Binding-site contacts:
Ligand atom C19 contacts residue BCN1 of chain 1.BA at 3.8 Å.
Ligand atom N2 contacts residue GLU362 of chain 1.B at 3.1 Å (salt-bridge).
Ligand atom S2 contacts residue HIS365 of chain 1.B at 3.2 Å (h-bond).
Ligand atom N2 contacts residue HIS331 of chain 1.B at 3.7 Å.
Ligand atom C16 contacts residue SER333 of chain 1.B at 3.8 Å.
Ligand atom C8 contacts residue TYR498 of chain 1.B at 3.8 Å (hydrophobic).
Ligand atom O2 contacts residue TYR498 of chain 1.B at 2.7 Å (h-bond).
Ligand atom C8 contacts residue PHE435 of chain 1.B at 3.7 Å (hydrophobic).
Ligand atom O2 contacts residue LYS489 of chain 1.B at 2.9 Å (salt-bridge).
Ligand atom C3 contacts residue GLU362 of chain 1.B at 3.7 Å.
Ligand atom C10 contacts residue GLN259 of chain 1.B at 3.3 Å.
Ligand atom N1 contacts residue TYR501 of chain 1.B at 3.8 Å.
Ligand atom C11 contacts residue ALA332 of chain 1.B at 3.6 Å (hydrophobic).
Ligand atom C12 contacts residue ZN1 of chain 1.T at 3.4 Å.
Ligand atom O3 contacts residue TYR501 of chain 1.B at 3.6 Å (h-bond).
Ligand atom O2 contacts residue HIS491 of chain 1.B at 3.4 Å.
Ligand atom C4 contacts residue GLU362 of chain 1.B at 3.8 Å.
Ligand atom O3 contacts residue HIS331 of chain 1.B at 2.8 Å (h-bond).
Ligand atom O4 contacts residue ZN1 of chain 1.T at 2.5 Å.
Ligand atom O4 contacts residue HIS361 of chain 1.B at 3.4 Å (h-bond).
Ligand atom C11 contacts residue ZN1 of chain 1.T at 3.1 Å.
Ligand atom C11 contacts residue TYR501 of chain 1.B at 3.4 Å (hydrophobic).
Ligand atom O1 contacts residue GLN259 of chain 1.B at 3.4 Å (h-bond).
Ligand atom O2 contacts residue GLN259 of chain 1.B at 3.1 Å (h-bond).
Ligand atom O4 contacts residue GLU389 of chain 1.B at 3.4 Å (salt-bridge).
Ligand atom C15 contacts residue SER333 of chain 1.B at 3.6 Å.
Ligand atom C12 contacts residue ALA332 of chain 1.B at 3.3 Å (hydrophobic).
Ligand atom S2 contacts residue GLU362 of chain 1.B at 3.4 Å (salt-bridge).
Ligand atom S2 contacts residue ZN1 of chain 1.T at 2.5 Å.
Ligand atom C8 contacts residue TYR501 of chain 1.B at 3.6 Å (hydrophobic).
Ligand atom O4 contacts residue TYR501 of chain 1.B at 2.6 Å (h-bond).
Ligand atom C11 contacts residue GLU362 of chain 1.B at 3.7 Å.
Ligand atom C15 contacts residue PHE490 of chain 1.B at 3.9 Å (hydrophobic).
Ligand atom C10 contacts residue TYR498 of chain 1.B at 3.7 Å (hydrophobic).
Ligand atom C9 contacts residue TYR501 of chain 1.B at 3.8 Å (hydrophobic).
Ligand atom N2 contacts residue ALA332 of chain 1.B at 3.0 Å (h-bond).
Ligand atom O3 contacts residue HIS491 of chain 1.B at 3.2 Å (h-bond).
Ligand atom C2 contacts residue HIS331 of chain 1.B at 3.6 Å.
Ligand atom C13 contacts residue TYR501 of chain 1.B at 3.4 Å (hydrophobic).
Ligand atom C18 contacts residue BCN1 of chain 1.BA at 3.7 Å.

Sequence of chain 1.B:
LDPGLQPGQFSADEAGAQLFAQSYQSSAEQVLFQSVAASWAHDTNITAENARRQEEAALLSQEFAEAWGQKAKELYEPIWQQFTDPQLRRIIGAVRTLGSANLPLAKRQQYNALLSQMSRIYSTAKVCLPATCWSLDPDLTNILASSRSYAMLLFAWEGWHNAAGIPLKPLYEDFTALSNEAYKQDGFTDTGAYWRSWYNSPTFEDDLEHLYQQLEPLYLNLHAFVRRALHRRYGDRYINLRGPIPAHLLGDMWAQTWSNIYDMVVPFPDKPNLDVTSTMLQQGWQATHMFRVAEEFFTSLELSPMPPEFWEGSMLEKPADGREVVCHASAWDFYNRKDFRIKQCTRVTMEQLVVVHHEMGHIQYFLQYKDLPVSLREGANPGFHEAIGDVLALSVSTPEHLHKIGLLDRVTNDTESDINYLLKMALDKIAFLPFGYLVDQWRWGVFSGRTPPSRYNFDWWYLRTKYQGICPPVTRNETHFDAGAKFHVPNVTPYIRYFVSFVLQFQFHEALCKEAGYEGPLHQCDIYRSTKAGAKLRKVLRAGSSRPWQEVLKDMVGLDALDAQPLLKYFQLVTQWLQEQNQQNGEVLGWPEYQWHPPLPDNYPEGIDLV

A protein and the small-molecule ligand that binds it are described below.
Small molecule (SMILES): O=C(N[C@H]1CCS[C@H]2CCC[C@@H](C(=O)O)N2C1=O)[C@@H](S)Cc1ccccc1